Sequence of chain 43.G:
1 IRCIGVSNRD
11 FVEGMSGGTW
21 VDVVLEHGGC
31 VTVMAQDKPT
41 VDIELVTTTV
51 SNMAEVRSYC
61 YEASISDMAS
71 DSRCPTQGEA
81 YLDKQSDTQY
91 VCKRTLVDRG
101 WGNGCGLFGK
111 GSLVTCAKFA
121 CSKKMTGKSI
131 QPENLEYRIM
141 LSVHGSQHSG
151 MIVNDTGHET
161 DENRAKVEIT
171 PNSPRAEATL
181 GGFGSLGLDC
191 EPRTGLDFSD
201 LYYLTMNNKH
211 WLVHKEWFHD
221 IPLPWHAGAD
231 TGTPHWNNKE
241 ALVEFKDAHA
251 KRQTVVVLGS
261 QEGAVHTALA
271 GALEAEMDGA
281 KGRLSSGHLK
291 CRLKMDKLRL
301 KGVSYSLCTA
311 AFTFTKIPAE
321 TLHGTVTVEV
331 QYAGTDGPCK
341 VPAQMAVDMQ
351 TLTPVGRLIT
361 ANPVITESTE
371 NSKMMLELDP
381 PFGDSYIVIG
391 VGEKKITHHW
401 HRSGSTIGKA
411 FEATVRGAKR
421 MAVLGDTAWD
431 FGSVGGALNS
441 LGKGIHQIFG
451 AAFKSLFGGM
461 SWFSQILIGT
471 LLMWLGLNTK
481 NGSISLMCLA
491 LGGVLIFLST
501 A

This protein binds this small molecule.
Small molecule (SMILES): CC(=O)N[C@H]1[C@H](O[C@H]2[C@H](O)[C@@H](NC(C)=O)CO[C@@H]2CO)O[C@H](CO)[C@@H](O)[C@@H]1O

Binding-site contacts:
Ligand atom C8 contacts residue THR156 of chain 43.G at 4.0 Å.
Ligand atom N2 contacts residue ASN154 of chain 43.G at 3.8 Å.
Ligand atom C2 contacts residue ASN154 of chain 43.G at 3.5 Å.
Ligand atom C1 contacts residue ASN154 of chain 43.G at 3.4 Å.
Ligand atom O5 contacts residue ASN154 of chain 43.G at 4.0 Å.
Ligand atom C6 contacts residue MET151 of chain 43.G at 4.5 Å (hydrophobic).
Ligand atom O7 contacts residue ASN154 of chain 43.G at 2.6 Å (h-bond).
Ligand atom O6 contacts residue MET151 of chain 43.G at 3.4 Å.
Ligand atom N2 contacts residue THR156 of chain 43.G at 3.6 Å (h-bond).
Ligand atom C8 contacts residue ASN154 of chain 43.G at 3.6 Å.
Ligand atom C7 contacts residue THR156 of chain 43.G at 3.9 Å.
Ligand atom C7 contacts residue ASN154 of chain 43.G at 3.3 Å.
Ligand atom C1 contacts residue THR156 of chain 43.G at 3.6 Å.
Ligand atom C2 contacts residue THR156 of chain 43.G at 4.2 Å.